A small-molecule ligand and the protein it binds are described below.
Small molecule (SMILES): CC(C)(C)c1nc2c3ccc(F)cc3c3c(=O)[nH]ccc3c2[nH]1

Sequence of chain 1.A:
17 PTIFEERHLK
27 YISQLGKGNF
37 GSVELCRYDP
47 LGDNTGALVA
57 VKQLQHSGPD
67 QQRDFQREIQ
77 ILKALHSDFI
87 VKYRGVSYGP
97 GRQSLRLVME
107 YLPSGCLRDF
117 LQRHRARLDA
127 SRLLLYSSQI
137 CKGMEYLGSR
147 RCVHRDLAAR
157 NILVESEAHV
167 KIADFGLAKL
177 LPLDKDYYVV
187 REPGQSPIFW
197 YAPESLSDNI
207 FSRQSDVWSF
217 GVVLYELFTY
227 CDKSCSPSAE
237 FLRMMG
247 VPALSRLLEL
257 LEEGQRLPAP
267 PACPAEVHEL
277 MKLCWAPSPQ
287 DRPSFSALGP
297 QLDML

Binding-site contacts:
Ligand atom C12 contacts residue VAL87 of chain 1.A at 3.8 Å (hydrophobic).
Ligand atom C16 contacts residue ARG156 of chain 1.A at 3.8 Å.
Ligand atom C5 contacts residue GLY111 of chain 1.A at 3.7 Å.
Ligand atom C12 contacts residue LEU159 of chain 1.A at 3.8 Å (hydrophobic).
Ligand atom O0 contacts residue ALA56 of chain 1.A at 3.7 Å.
Ligand atom C16 contacts residue ASN157 of chain 1.A at 3.5 Å.
Ligand atom C12 contacts residue ALA56 of chain 1.A at 3.6 Å (hydrophobic).
Ligand atom C10 contacts residue LEU159 of chain 1.A at 3.6 Å (hydrophobic).
Ligand atom F1 contacts residue GLY111 of chain 1.A at 3.3 Å.
Ligand atom C11 contacts residue LEU108 of chain 1.A at 3.9 Å (hydrophobic).
Ligand atom F1 contacts residue TYR107 of chain 1.A at 3.9 Å.
Ligand atom C6 contacts residue LEU108 of chain 1.A at 3.8 Å (hydrophobic).
Ligand atom C4 contacts residue LEU31 of chain 1.A at 3.6 Å (hydrophobic).
Ligand atom N2 contacts residue LEU159 of chain 1.A at 3.7 Å.
Ligand atom C13 contacts residue LEU159 of chain 1.A at 3.7 Å (hydrophobic).
Ligand atom C11 contacts residue ALA56 of chain 1.A at 3.5 Å (hydrophobic).
Ligand atom C13 contacts residue MET105 of chain 1.A at 3.7 Å (hydrophobic).
Ligand atom O0 contacts residue GLU106 of chain 1.A at 3.7 Å.
Ligand atom C11 contacts residue GLU106 of chain 1.A at 3.7 Å.
Ligand atom C9 contacts residue LEU159 of chain 1.A at 3.6 Å (hydrophobic).
Ligand atom O0 contacts residue LEU108 of chain 1.A at 2.9 Å (h-bond).
Ligand atom C5 contacts residue LEU31 of chain 1.A at 3.9 Å (hydrophobic).
Ligand atom F1 contacts residue PRO109 of chain 1.A at 3.9 Å.
Ligand atom C6 contacts residue GLY111 of chain 1.A at 3.5 Å.
Ligand atom F1 contacts residue LEU108 of chain 1.A at 3.4 Å.
Ligand atom C6 contacts residue LEU31 of chain 1.A at 3.9 Å (hydrophobic).
Ligand atom C15 contacts residue LYS33 of chain 1.A at 3.5 Å.
Ligand atom N0 contacts residue VAL39 of chain 1.A at 3.7 Å.
Ligand atom C8 contacts residue LEU159 of chain 1.A at 3.9 Å (hydrophobic).
Ligand atom C12 contacts residue GLU106 of chain 1.A at 3.6 Å.
Ligand atom C11 contacts residue LEU159 of chain 1.A at 3.7 Å (hydrophobic).
Ligand atom F1 contacts residue LEU31 of chain 1.A at 3.8 Å.
Ligand atom C12 contacts residue MET105 of chain 1.A at 3.7 Å (hydrophobic).
Ligand atom N2 contacts residue ALA56 of chain 1.A at 3.2 Å.
Ligand atom C7 contacts residue LEU108 of chain 1.A at 3.6 Å (hydrophobic).
Ligand atom N2 contacts residue GLU106 of chain 1.A at 2.9 Å (salt-bridge).
Ligand atom C17 contacts residue ASP170 of chain 1.A at 3.9 Å.
Ligand atom O0 contacts residue TYR107 of chain 1.A at 3.4 Å.
Ligand atom C15 contacts residue GLY32 of chain 1.A at 3.9 Å.
Ligand atom C3 contacts residue LEU159 of chain 1.A at 3.9 Å (hydrophobic).